Binding-site contacts:
Ligand atom C1 contacts residue ASN262 of chain 1.E at 1.4 Å.
Ligand atom C6 contacts residue ASN280 of chain 1.E at 3.7 Å.
Ligand atom C6 contacts residue TYR282 of chain 1.E at 3.3 Å (hydrophobic).
Ligand atom C6 contacts residue TYR283 of chain 1.E at 4.0 Å (hydrophobic).
Ligand atom C3 contacts residue ASN262 of chain 1.E at 3.8 Å.
Ligand atom O7 contacts residue TYR282 of chain 1.E at 4.2 Å.
Ligand atom C5 contacts residue TYR282 of chain 1.E at 3.8 Å (hydrophobic).
Ligand atom C7 contacts residue TYR282 of chain 1.E at 4.4 Å (hydrophobic).
Ligand atom O5 contacts residue ASN262 of chain 1.E at 2.4 Å (h-bond).
Ligand atom C4 contacts residue ASN262 of chain 1.E at 4.2 Å.
Ligand atom O6 contacts residue GLU334 of chain 1.E at 3.6 Å.
Ligand atom C8 contacts residue TYR283 of chain 1.E at 3.7 Å (hydrophobic).
Ligand atom O5 contacts residue TYR282 of chain 1.E at 3.9 Å.
Ligand atom C5 contacts residue ASN262 of chain 1.E at 3.7 Å.
Ligand atom C8 contacts residue ASN262 of chain 1.E at 3.3 Å.
Ligand atom C7 contacts residue ASN262 of chain 1.E at 3.3 Å.
Ligand atom O7 contacts residue ASN262 of chain 1.E at 4.3 Å.
Ligand atom C5 contacts residue ASN280 of chain 1.E at 4.4 Å.
Ligand atom C8 contacts residue ASP330 of chain 1.E at 3.6 Å.
Ligand atom C2 contacts residue ASN262 of chain 1.E at 2.4 Å.
Ligand atom C8 contacts residue TYR282 of chain 1.E at 3.9 Å (hydrophobic).
Ligand atom O5 contacts residue ASN280 of chain 1.E at 3.7 Å.
Ligand atom C6 contacts residue ASN262 of chain 1.E at 4.1 Å.
Ligand atom O6 contacts residue ASN280 of chain 1.E at 3.6 Å (h-bond).
Ligand atom N2 contacts residue ASN262 of chain 1.E at 2.9 Å (h-bond).
Ligand atom O6 contacts residue TYR283 of chain 1.E at 3.4 Å (h-bond).

Sequence of chain 1.E:
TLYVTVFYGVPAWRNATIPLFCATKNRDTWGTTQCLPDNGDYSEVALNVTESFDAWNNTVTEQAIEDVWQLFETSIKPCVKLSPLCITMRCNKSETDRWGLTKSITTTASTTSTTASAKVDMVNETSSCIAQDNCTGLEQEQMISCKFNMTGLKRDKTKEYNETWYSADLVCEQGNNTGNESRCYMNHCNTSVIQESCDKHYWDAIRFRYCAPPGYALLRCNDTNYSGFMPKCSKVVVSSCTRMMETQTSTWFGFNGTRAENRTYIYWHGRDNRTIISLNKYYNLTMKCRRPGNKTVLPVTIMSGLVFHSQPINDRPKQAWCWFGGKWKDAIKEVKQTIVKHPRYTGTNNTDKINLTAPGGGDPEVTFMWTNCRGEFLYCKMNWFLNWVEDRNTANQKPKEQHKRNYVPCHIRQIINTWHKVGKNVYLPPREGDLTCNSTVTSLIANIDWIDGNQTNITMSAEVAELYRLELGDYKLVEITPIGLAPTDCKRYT

A small-molecule ligand and the protein it binds are described below.
Small molecule (SMILES): CC(=O)N[C@H]1[C@H](O[C@H]2[C@H](O)[C@@H](NC(C)=O)CO[C@@H]2CO)O[C@H](CO)[C@@H](O[C@@H]2O[C@H](CO[C@H]3O[C@H](CO)[C@@H](O)[C@H](O)[C@@H]3O)[C@@H](O)[C@H](O)[C@@H]2O)[C@@H]1O